Binding-site contacts:
Ligand atom N32 contacts residue ASP895 of chain 1.A at 3.6 Å.
Ligand atom C26 contacts residue ILE761 of chain 1.A at 3.6 Å (hydrophobic).
Ligand atom C31 contacts residue ILE809 of chain 1.A at 3.3 Å (hydrophobic).
Ligand atom C20 contacts residue TRP744 of chain 1.A at 3.8 Å (hydrophobic).
Ligand atom C35 contacts residue ILE809 of chain 1.A at 3.7 Å (hydrophobic).
Ligand atom C19 contacts residue TRP744 of chain 1.A at 3.9 Å (hydrophobic).
Ligand atom C14 contacts residue ASN820 of chain 1.A at 3.4 Å.
Ligand atom N5 contacts residue MET884 of chain 1.A at 3.5 Å.
Ligand atom C34 contacts residue LYS763 of chain 1.A at 3.8 Å.
Ligand atom C21 contacts residue PHE735 of chain 1.A at 3.9 Å (hydrophobic).
Ligand atom N3 contacts residue VAL812 of chain 1.A at 3.4 Å (h-bond).
Ligand atom C35 contacts residue GLU810 of chain 1.A at 3.1 Å.
Ligand atom C34 contacts residue ILE809 of chain 1.A at 3.5 Å (hydrophobic).
Ligand atom N5 contacts residue TRP744 of chain 1.A at 3.6 Å.
Ligand atom N32 contacts residue ILE809 of chain 1.A at 3.6 Å.
Ligand atom C12 contacts residue MET736 of chain 1.A at 3.6 Å (hydrophobic).
Ligand atom C35 contacts residue ILE761 of chain 1.A at 3.8 Å (hydrophobic).
Ligand atom C11 contacts residue THR817 of chain 1.A at 3.7 Å.
Ligand atom C4 contacts residue VAL812 of chain 1.A at 3.3 Å (hydrophobic).
Ligand atom C11 contacts residue MET736 of chain 1.A at 3.8 Å (hydrophobic).
Ligand atom N25 contacts residue ILE761 of chain 1.A at 3.5 Å.
Ligand atom N30 contacts residue ILE809 of chain 1.A at 3.7 Å.
Ligand atom C36 contacts residue VAL812 of chain 1.A at 3.8 Å (hydrophobic).
Ligand atom C24 contacts residue ASN820 of chain 1.A at 3.7 Å.
Ligand atom C34 contacts residue ASP895 of chain 1.A at 3.8 Å.
Ligand atom N5 contacts residue SER815 of chain 1.A at 3.6 Å (h-bond).
Ligand atom C36 contacts residue GLU810 of chain 1.A at 3.4 Å.
Ligand atom C24 contacts residue ASP816 of chain 1.A at 3.4 Å.
Ligand atom C31 contacts residue ASP895 of chain 1.A at 3.2 Å.
Ligand atom C4 contacts residue TRP744 of chain 1.A at 3.8 Å (hydrophobic).
Ligand atom C7 contacts residue MET884 of chain 1.A at 3.5 Å (hydrophobic).
Ligand atom C6 contacts residue MET884 of chain 1.A at 3.5 Å (hydrophobic).
Ligand atom N30 contacts residue ASP895 of chain 1.A at 3.1 Å (salt-bridge).
Ligand atom C28 contacts residue ASP895 of chain 1.A at 3.8 Å.
Ligand atom C29 contacts residue ASP895 of chain 1.A at 3.3 Å.
Ligand atom O15 contacts residue ASN820 of chain 1.A at 3.1 Å (h-bond).
Ligand atom N13 contacts residue ASN820 of chain 1.A at 3.7 Å.
Ligand atom C4 contacts residue SER815 of chain 1.A at 3.4 Å.
Ligand atom C6 contacts residue TRP744 of chain 1.A at 3.7 Å (hydrophobic).
Ligand atom C36 contacts residue TYR797 of chain 1.A at 3.7 Å (hydrophobic).

The protein below binds the small molecule below.
Small molecule (SMILES): CCn1c(-c2cnc(C)nc2)nc2c(-c3ccc4c(c3)[C@](C)(Cc3ccccc3)C(=O)N4)ncnc21

Sequence of chain 1.A:
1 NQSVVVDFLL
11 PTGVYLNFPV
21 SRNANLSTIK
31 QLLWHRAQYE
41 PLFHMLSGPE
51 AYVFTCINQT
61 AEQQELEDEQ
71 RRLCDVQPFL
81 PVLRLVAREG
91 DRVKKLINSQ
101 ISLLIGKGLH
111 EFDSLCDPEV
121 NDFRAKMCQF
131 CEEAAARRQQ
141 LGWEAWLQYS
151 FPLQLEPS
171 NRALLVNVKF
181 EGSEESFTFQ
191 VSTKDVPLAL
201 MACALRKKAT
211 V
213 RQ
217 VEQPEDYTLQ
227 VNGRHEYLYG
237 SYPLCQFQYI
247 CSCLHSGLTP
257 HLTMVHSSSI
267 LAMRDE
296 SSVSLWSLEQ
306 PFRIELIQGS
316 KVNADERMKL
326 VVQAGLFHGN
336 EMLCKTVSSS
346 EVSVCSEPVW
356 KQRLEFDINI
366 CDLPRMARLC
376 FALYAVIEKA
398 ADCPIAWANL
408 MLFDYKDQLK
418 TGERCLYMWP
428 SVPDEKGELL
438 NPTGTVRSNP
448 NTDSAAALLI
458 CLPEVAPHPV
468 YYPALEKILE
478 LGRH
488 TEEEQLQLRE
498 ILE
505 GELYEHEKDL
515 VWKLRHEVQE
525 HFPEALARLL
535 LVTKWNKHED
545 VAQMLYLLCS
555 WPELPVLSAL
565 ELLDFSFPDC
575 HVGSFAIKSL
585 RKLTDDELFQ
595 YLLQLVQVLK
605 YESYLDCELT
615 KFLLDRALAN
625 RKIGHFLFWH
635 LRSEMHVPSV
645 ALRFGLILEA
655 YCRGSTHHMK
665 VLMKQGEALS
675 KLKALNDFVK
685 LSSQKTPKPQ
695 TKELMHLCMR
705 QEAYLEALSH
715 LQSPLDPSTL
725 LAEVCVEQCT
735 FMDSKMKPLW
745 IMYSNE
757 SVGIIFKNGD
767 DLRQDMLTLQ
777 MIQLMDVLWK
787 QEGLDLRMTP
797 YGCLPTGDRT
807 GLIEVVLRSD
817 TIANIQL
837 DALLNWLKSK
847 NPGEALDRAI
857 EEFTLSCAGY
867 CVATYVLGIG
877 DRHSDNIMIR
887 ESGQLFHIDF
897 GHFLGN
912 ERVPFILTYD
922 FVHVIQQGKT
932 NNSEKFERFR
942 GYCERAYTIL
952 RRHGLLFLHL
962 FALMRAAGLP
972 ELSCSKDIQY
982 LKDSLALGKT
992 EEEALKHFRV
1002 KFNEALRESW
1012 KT